Binding-site contacts:
Ligand atom O15 contacts residue TYR455 of chain 1.A at 3.1 Å (h-bond).
Ligand atom C19 contacts residue MET336 of chain 1.A at 3.4 Å (hydrophobic).
Ligand atom C18 contacts residue PRO333 of chain 1.A at 3.6 Å (hydrophobic).
Ligand atom O15 contacts residue HIS370 of chain 1.A at 2.8 Å (h-bond).
Ligand atom C12 contacts residue GLU371 of chain 1.A at 3.7 Å.
Ligand atom C19 contacts residue PRO333 of chain 1.A at 3.4 Å (hydrophobic).
Ligand atom O2 contacts residue GLU337 of chain 1.A at 3.3 Å (salt-bridge).
Ligand atom O2 contacts residue HIS374 of chain 1.A at 2.5 Å.
Ligand atom C12 contacts residue HIS370 of chain 1.A at 3.5 Å.
Ligand atom C22 contacts residue TYR892 of chain 1.A at 3.2 Å (hydrophobic).
Ligand atom O10 contacts residue GLU371 of chain 1.A at 3.7 Å.
Ligand atom C2 contacts residue GLY334 of chain 1.A at 3.5 Å.
Ligand atom N1 contacts residue GLU337 of chain 1.A at 3.7 Å.
Ligand atom C21 contacts residue PRO333 of chain 1.A at 3.5 Å (hydrophobic).
Ligand atom O15 contacts residue ZN1 of chain 1.H at 2.0 Å.
Ligand atom C16 contacts residue TYR455 of chain 1.A at 3.2 Å (hydrophobic).
Ligand atom C12 contacts residue ZN1 of chain 1.H at 2.7 Å.
Ligand atom C20 contacts residue ASP198 of chain 1.A at 3.7 Å.
Ligand atom N1 contacts residue GLU371 of chain 1.A at 2.8 Å (salt-bridge).
Ligand atom C19 contacts residue ALA335 of chain 1.A at 3.7 Å (hydrophobic).
Ligand atom O2 contacts residue GLU371 of chain 1.A at 3.1 Å (salt-bridge).
Ligand atom F29 contacts residue GLU200 of chain 1.A at 3.1 Å.
Ligand atom C6 contacts residue TYR892 of chain 1.A at 3.4 Å (hydrophobic).
Ligand atom C17 contacts residue PRO333 of chain 1.A at 3.5 Å (hydrophobic).
Ligand atom C7 contacts residue GLY334 of chain 1.A at 3.6 Å.
Ligand atom F29 contacts residue ASP198 of chain 1.A at 2.7 Å.
Ligand atom N1 contacts residue ZN1 of chain 1.H at 2.8 Å.
Ligand atom C12 contacts residue ALA335 of chain 1.A at 3.7 Å (hydrophobic).
Ligand atom O15 contacts residue GLU393 of chain 1.A at 2.4 Å (salt-bridge).
Ligand atom O2 contacts residue ZN1 of chain 1.H at 2.0 Å.
Ligand atom O2 contacts residue HIS370 of chain 1.A at 3.1 Å.
Ligand atom O2 contacts residue GLU393 of chain 1.A at 3.6 Å.
Ligand atom N1 contacts residue HIS370 of chain 1.A at 3.6 Å.
Ligand atom C11 contacts residue ALA335 of chain 1.A at 3.1 Å (hydrophobic).
Ligand atom C18 contacts residue ALA335 of chain 1.A at 2.9 Å (hydrophobic).
Ligand atom N1 contacts residue ALA335 of chain 1.A at 3.3 Å (h-bond).
Ligand atom C12 contacts residue GLU393 of chain 1.A at 3.3 Å.
Ligand atom N8 contacts residue GLY334 of chain 1.A at 3.5 Å (h-bond).
Ligand atom C22 contacts residue PRO333 of chain 1.A at 3.4 Å (hydrophobic).
Ligand atom C20 contacts residue PRO333 of chain 1.A at 3.4 Å (hydrophobic).

Sequence of chain 1.A:
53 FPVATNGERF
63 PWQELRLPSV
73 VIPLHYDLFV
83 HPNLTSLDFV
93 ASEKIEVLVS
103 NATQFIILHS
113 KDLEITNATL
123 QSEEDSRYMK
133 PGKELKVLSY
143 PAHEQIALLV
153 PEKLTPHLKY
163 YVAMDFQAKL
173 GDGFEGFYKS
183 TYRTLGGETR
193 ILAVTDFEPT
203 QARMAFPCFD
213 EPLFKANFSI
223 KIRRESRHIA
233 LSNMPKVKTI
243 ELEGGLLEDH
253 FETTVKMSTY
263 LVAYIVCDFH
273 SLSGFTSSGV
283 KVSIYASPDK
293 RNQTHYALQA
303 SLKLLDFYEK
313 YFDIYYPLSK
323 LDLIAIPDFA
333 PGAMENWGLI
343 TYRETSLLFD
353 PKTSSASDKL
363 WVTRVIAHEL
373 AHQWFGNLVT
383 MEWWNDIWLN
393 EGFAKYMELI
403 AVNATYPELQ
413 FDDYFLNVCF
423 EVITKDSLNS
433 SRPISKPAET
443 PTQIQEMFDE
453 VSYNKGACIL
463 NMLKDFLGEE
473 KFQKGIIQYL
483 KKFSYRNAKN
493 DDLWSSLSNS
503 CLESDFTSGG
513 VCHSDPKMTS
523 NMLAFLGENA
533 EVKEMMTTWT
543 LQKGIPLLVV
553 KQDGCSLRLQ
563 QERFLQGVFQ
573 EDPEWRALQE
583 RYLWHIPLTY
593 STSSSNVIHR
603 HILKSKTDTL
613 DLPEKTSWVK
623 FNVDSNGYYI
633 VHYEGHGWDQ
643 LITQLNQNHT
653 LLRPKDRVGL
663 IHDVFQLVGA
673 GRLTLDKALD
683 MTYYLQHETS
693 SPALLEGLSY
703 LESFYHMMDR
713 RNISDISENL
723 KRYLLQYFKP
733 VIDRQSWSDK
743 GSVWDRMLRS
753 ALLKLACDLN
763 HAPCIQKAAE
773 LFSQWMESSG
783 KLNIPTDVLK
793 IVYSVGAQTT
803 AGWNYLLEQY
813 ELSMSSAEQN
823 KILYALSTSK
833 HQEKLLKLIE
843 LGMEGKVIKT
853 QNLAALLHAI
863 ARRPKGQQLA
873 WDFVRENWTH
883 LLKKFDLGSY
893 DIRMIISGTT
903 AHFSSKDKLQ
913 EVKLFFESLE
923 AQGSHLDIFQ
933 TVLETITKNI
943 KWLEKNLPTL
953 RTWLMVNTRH

A protein and the small-molecule ligand that binds it are described below.
Small molecule (SMILES): O=C(NO)[C@@H](Cc1ccc(F)cc1)C(=O)NCc1ccccc1